Sequence of chain 1.A:
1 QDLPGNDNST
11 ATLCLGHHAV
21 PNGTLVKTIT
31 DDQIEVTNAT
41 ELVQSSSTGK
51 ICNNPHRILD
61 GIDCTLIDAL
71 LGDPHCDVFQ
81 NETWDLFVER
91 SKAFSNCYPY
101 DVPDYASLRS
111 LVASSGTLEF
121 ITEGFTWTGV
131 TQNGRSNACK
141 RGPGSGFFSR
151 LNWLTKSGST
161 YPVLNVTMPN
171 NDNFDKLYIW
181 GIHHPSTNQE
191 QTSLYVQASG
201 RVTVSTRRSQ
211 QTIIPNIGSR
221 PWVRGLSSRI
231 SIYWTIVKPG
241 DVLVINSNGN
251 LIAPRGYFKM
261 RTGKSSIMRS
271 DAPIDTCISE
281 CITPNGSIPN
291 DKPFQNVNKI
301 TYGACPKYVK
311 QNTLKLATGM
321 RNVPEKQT

Binding-site contacts:
Ligand atom C1 contacts residue PHE120 of chain 1.A at 3.6 Å (hydrophobic).
Ligand atom C8 contacts residue ASN81 of chain 1.A at 4.3 Å.
Ligand atom C6 contacts residue ILE121 of chain 1.A at 3.6 Å (hydrophobic).
Ligand atom C8 contacts residue ARG150 of chain 1.A at 4.2 Å.
Ligand atom C8 contacts residue GLN80 of chain 1.A at 3.3 Å.
Ligand atom C5 contacts residue ILE121 of chain 1.A at 3.7 Å (hydrophobic).
Ligand atom C4 contacts residue PHE120 of chain 1.A at 4.5 Å (hydrophobic).
Ligand atom O5 contacts residue ASN81 of chain 1.A at 2.4 Å (h-bond).
Ligand atom C4 contacts residue ASN81 of chain 1.A at 4.2 Å.
Ligand atom C5 contacts residue PHE120 of chain 1.A at 3.8 Å (hydrophobic).
Ligand atom N2 contacts residue ASN81 of chain 1.A at 2.9 Å (h-bond).
Ligand atom C3 contacts residue ASN81 of chain 1.A at 3.7 Å.
Ligand atom C2 contacts residue ASN81 of chain 1.A at 2.4 Å.
Ligand atom C5 contacts residue ASN81 of chain 1.A at 3.7 Å.
Ligand atom O7 contacts residue ASN81 of chain 1.A at 2.8 Å (h-bond).
Ligand atom O5 contacts residue PHE120 of chain 1.A at 4.0 Å.
Ligand atom C1 contacts residue ASN81 of chain 1.A at 1.5 Å.
Ligand atom C2 contacts residue PHE120 of chain 1.A at 4.3 Å (hydrophobic).
Ligand atom C3 contacts residue PHE120 of chain 1.A at 4.1 Å (hydrophobic).
Ligand atom C7 contacts residue ASN81 of chain 1.A at 3.1 Å.

The small molecule below binds the protein below.
Small molecule (SMILES): CC(=O)N[C@@H]1[C@@H](O)[C@H](O)[C@@H](CO)O[C@H]1O